A protein and the small-molecule ligand that binds it are described below.
Small molecule (SMILES): Cc1ccc(NC(=O)c2ccc(CN3CCN(C)CC3)cc2)cc1Nc1nccc(-c2cccnc2)n1

Sequence of chain 1.A:
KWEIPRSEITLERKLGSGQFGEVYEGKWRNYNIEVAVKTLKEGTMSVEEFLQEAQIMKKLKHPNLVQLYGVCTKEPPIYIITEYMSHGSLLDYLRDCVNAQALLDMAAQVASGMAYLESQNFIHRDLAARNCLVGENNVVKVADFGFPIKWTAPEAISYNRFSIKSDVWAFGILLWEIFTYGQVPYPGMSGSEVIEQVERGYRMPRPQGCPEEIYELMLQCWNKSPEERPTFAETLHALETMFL

Binding-site contacts:
Ligand atom N21 contacts residue GLU57 of chain 1.A at 2.9 Å (salt-bridge).
Ligand atom C50 contacts residue HIS132 of chain 1.A at 3.1 Å.
Ligand atom C52 contacts residue ILE131 of chain 1.A at 3.1 Å (hydrophobic).
Ligand atom C18 contacts residue LYS42 of chain 1.A at 3.8 Å.
Ligand atom O29 contacts residue ASP152 of chain 1.A at 3.0 Å (salt-bridge).
Ligand atom C18 contacts residue THR86 of chain 1.A at 3.7 Å.
Ligand atom N13 contacts residue THR86 of chain 1.A at 2.9 Å (h-bond).
Ligand atom C11 contacts residue PHE153 of chain 1.A at 3.4 Å (hydrophobic).
Ligand atom N3 contacts residue MET89 of chain 1.A at 2.9 Å (h-bond).
Ligand atom N8 contacts residue ALA40 of chain 1.A at 3.6 Å.
Ligand atom C53 contacts residue ILE131 of chain 1.A at 3.4 Å (hydrophobic).
Ligand atom C15 contacts residue THR86 of chain 1.A at 3.7 Å.
Ligand atom C50 contacts residue ASP152 of chain 1.A at 3.3 Å.
Ligand atom O29 contacts residue ALA151 of chain 1.A at 3.4 Å.
Ligand atom C20 contacts residue LYS42 of chain 1.A at 3.7 Å.
Ligand atom C4 contacts residue LEU141 of chain 1.A at 3.5 Å (hydrophobic).
Ligand atom O29 contacts residue VAL70 of chain 1.A at 2.9 Å.
Ligand atom C49 contacts residue ASP152 of chain 1.A at 3.2 Å.
Ligand atom N3 contacts residue TYR88 of chain 1.A at 3.5 Å.
Ligand atom C20 contacts residue ALA40 of chain 1.A at 3.6 Å (hydrophobic).
Ligand atom C29 contacts residue ASP152 of chain 1.A at 3.7 Å.
Ligand atom C2 contacts residue TYR88 of chain 1.A at 3.5 Å (hydrophobic).
Ligand atom C16 contacts residue GLU57 of chain 1.A at 3.6 Å.
Ligand atom C54 contacts residue ILE131 of chain 1.A at 3.1 Å (hydrophobic).
Ligand atom C12 contacts residue PHE153 of chain 1.A at 3.6 Å (hydrophobic).
Ligand atom C20 contacts residue ILE84 of chain 1.A at 3.7 Å (hydrophobic).
Ligand atom C22 contacts residue ASP152 of chain 1.A at 3.6 Å.
Ligand atom C17 contacts residue GLU57 of chain 1.A at 3.3 Å.
Ligand atom N21 contacts residue MET61 of chain 1.A at 3.5 Å (h-bond).
Ligand atom N10 contacts residue PHE153 of chain 1.A at 3.6 Å.
Ligand atom C14 contacts residue THR86 of chain 1.A at 3.3 Å.
Ligand atom C22 contacts residue VAL70 of chain 1.A at 3.7 Å (hydrophobic).
Ligand atom C50 contacts residue ILE131 of chain 1.A at 3.3 Å (hydrophobic).
Ligand atom C5 contacts residue LEU141 of chain 1.A at 3.7 Å (hydrophobic).
Ligand atom C20 contacts residue THR86 of chain 1.A at 3.7 Å.
Ligand atom C25 contacts residue GLU57 of chain 1.A at 3.3 Å.
Ligand atom C19 contacts residue THR86 of chain 1.A at 3.3 Å.
Ligand atom C54 contacts residue HIS132 of chain 1.A at 3.5 Å.
Ligand atom N51 contacts residue ILE131 of chain 1.A at 3.2 Å (h-bond).
Ligand atom C2 contacts residue MET89 of chain 1.A at 3.2 Å (hydrophobic).